Sequence of chain 2.A:
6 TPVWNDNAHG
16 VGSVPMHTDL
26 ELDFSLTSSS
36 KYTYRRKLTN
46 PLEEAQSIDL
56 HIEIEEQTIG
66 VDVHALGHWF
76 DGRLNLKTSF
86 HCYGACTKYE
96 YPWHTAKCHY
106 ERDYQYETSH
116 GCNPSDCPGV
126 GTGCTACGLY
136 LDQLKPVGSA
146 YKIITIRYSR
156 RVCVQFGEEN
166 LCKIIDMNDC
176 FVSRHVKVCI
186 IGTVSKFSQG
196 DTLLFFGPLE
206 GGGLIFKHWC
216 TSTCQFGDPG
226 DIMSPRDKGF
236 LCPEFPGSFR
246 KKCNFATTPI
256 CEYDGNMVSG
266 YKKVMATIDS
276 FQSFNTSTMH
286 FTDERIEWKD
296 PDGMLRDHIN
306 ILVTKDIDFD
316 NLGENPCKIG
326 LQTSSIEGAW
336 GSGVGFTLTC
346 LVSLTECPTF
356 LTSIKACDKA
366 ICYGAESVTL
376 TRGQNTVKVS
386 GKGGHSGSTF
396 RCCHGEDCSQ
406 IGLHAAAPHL

Binding-site contacts:
Ligand atom O5 contacts residue ASN280 of chain 3.A at 2.4 Å (h-bond).
Ligand atom C5 contacts residue LEU204 of chain 3.A at 4.3 Å (hydrophobic).
Ligand atom C7 contacts residue THR342 of chain 2.A at 3.6 Å.
Ligand atom C8 contacts residue GLU332 of chain 2.A at 4.2 Å.
Ligand atom C8 contacts residue THR342 of chain 2.A at 4.1 Å.
Ligand atom C3 contacts residue LEU204 of chain 3.A at 3.6 Å (hydrophobic).
Ligand atom C1 contacts residue ASN280 of chain 3.A at 1.5 Å.
Ligand atom C4 contacts residue PHE201 of chain 3.A at 3.9 Å (hydrophobic).
Ligand atom C7 contacts residue GLU332 of chain 2.A at 3.8 Å.
Ligand atom C3 contacts residue GLU332 of chain 2.A at 3.4 Å.
Ligand atom C8 contacts residue PHE341 of chain 2.A at 4.0 Å (hydrophobic).
Ligand atom C4 contacts residue GLU332 of chain 2.A at 4.0 Å.
Ligand atom C7 contacts residue ASN280 of chain 3.A at 3.3 Å.
Ligand atom C6 contacts residue GLY208 of chain 3.A at 3.2 Å.
Ligand atom N2 contacts residue ASN280 of chain 3.A at 2.8 Å (h-bond).
Ligand atom C8 contacts residue GLY340 of chain 2.A at 3.4 Å.
Ligand atom C6 contacts residue SER278 of chain 3.A at 3.8 Å.
Ligand atom O3 contacts residue PHE201 of chain 3.A at 4.0 Å.
Ligand atom O3 contacts residue LEU204 of chain 3.A at 3.4 Å.
Ligand atom O4 contacts residue PHE201 of chain 3.A at 3.1 Å.
Ligand atom O7 contacts residue THR342 of chain 2.A at 2.7 Å (h-bond).
Ligand atom O7 contacts residue ASN280 of chain 3.A at 3.5 Å (h-bond).
Ligand atom O4 contacts residue THR342 of chain 2.A at 4.1 Å.
Ligand atom C3 contacts residue ASN280 of chain 3.A at 3.8 Å.
Ligand atom O7 contacts residue SER385 of chain 2.A at 2.6 Å (h-bond).
Ligand atom C2 contacts residue GLY206 of chain 3.A at 4.2 Å.
Ligand atom C4 contacts residue LEU204 of chain 3.A at 3.4 Å (hydrophobic).
Ligand atom C5 contacts residue GLY208 of chain 3.A at 4.1 Å.
Ligand atom N2 contacts residue GLU332 of chain 2.A at 3.9 Å.
Ligand atom C1 contacts residue GLY206 of chain 3.A at 4.1 Å.
Ligand atom C7 contacts residue SER385 of chain 2.A at 3.7 Å.
Ligand atom C4 contacts residue ASN280 of chain 3.A at 4.3 Å.
Ligand atom C8 contacts residue GLY333 of chain 2.A at 3.6 Å.
Ligand atom C6 contacts residue LEU209 of chain 3.A at 3.4 Å (hydrophobic).
Ligand atom C2 contacts residue ASN280 of chain 3.A at 2.4 Å.
Ligand atom C1 contacts residue SER385 of chain 2.A at 4.0 Å.
Ligand atom C5 contacts residue ASN280 of chain 3.A at 3.7 Å.
Ligand atom O7 contacts residue GLU332 of chain 2.A at 3.2 Å.
Ligand atom C2 contacts residue GLU332 of chain 2.A at 3.6 Å.
Ligand atom O3 contacts residue GLU332 of chain 2.A at 2.5 Å (salt-bridge).

The protein below binds the small molecule below.
Small molecule (SMILES): CC(=O)N[C@H]1[C@H](O[C@H]2[C@H](O)[C@@H](NC(C)=O)CO[C@@H]2CO[C@H]2O[C@@H](C)[C@@H](O)[C@@H](O)[C@@H]2O)O[C@H](CO)[C@@H](O)[C@@H]1O

Sequence of chain 3.A:
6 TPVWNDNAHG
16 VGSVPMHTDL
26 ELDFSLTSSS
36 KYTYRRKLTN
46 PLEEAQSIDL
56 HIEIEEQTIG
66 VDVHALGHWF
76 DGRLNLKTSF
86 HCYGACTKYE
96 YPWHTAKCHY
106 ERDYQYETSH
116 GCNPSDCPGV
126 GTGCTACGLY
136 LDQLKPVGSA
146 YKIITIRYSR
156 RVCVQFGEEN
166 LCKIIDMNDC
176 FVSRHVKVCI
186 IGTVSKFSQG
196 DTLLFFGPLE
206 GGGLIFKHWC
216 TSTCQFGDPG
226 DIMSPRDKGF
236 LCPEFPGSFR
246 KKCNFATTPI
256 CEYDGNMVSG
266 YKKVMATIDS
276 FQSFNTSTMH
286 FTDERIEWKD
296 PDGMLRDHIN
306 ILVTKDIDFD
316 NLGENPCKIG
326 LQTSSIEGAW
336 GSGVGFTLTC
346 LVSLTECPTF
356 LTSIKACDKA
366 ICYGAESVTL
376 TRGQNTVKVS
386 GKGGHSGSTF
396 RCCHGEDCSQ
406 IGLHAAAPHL